Binding-site contacts:
Ligand atom C20 contacts residue MET105 of chain 1.B at 3.9 Å (hydrophobic).
Ligand atom C24 contacts residue PHE118 of chain 1.B at 3.7 Å (hydrophobic).
Ligand atom C13 contacts residue MET105 of chain 1.B at 3.8 Å (hydrophobic).
Ligand atom C25 contacts residue MET105 of chain 1.B at 4.0 Å (hydrophobic).
Ligand atom O05 contacts residue LEU223 of chain 1.B at 3.5 Å.
Ligand atom C01 contacts residue TRP57 of chain 1.B at 3.8 Å (hydrophobic).
Ligand atom O32 contacts residue PHE117 of chain 1.B at 3.5 Å (h-bond).
Ligand atom O17 contacts residue PHE118 of chain 1.B at 3.4 Å.
Ligand atom CL36 contacts residue HIS219 of chain 1.B at 3.8 Å.
Ligand atom F39 contacts residue ILE140 of chain 1.B at 2.9 Å.
Ligand atom N27 contacts residue GLN26 of chain 1.B at 3.0 Å (h-bond).
Ligand atom C30 contacts residue PHE117 of chain 1.B at 3.8 Å (hydrophobic).
Ligand atom C08 contacts residue LEU64 of chain 1.B at 3.6 Å (hydrophobic).
Ligand atom O26 contacts residue GLN26 of chain 1.B at 3.6 Å.
Ligand atom C28 contacts residue HIS63 of chain 1.B at 4.0 Å.
Ligand atom O17 contacts residue HIS63 of chain 1.B at 3.5 Å.
Ligand atom F38 contacts residue ILE137 of chain 1.B at 3.5 Å.
Ligand atom C28 contacts residue GLN26 of chain 1.B at 3.8 Å.
Ligand atom C31 contacts residue PHE118 of chain 1.B at 3.9 Å (hydrophobic).
Ligand atom F22 contacts residue PHE141 of chain 1.B at 3.8 Å.
Ligand atom C07 contacts residue LEU64 of chain 1.B at 3.8 Å (hydrophobic).
Ligand atom C31 contacts residue HIS63 of chain 1.B at 3.2 Å.
Ligand atom CL34 contacts residue LEU102 of chain 1.B at 3.8 Å.
Ligand atom O06 contacts residue HIS219 of chain 1.B at 3.4 Å.
Ligand atom O17 contacts residue CYS60 of chain 1.B at 3.9 Å.
Ligand atom C08 contacts residue CYS60 of chain 1.B at 3.7 Å (hydrophobic).
Ligand atom O26 contacts residue MET105 of chain 1.B at 3.7 Å.
Ligand atom S12 contacts residue VAL101 of chain 1.B at 3.5 Å.
Ligand atom F38 contacts residue LEU131 of chain 1.B at 3.6 Å.
Ligand atom C10 contacts residue LEU64 of chain 1.B at 3.9 Å (hydrophobic).
Ligand atom C23 contacts residue PHE128 of chain 1.B at 3.3 Å (hydrophobic).
Ligand atom C24 contacts residue CYS60 of chain 1.B at 4.0 Å (hydrophobic).
Ligand atom CL36 contacts residue ILE140 of chain 1.B at 3.3 Å.
Ligand atom CL36 contacts residue LEU102 of chain 1.B at 3.2 Å.
Ligand atom C24 contacts residue PHE128 of chain 1.B at 3.9 Å (hydrophobic).
Ligand atom C19 contacts residue MET105 of chain 1.B at 3.6 Å (hydrophobic).
Ligand atom C09 contacts residue CYS60 of chain 1.B at 3.3 Å (hydrophobic).
Ligand atom C09 contacts residue LEU64 of chain 1.B at 3.3 Å (hydrophobic).
Ligand atom S12 contacts residue ALA67 of chain 1.B at 3.9 Å.
Ligand atom C25 contacts residue GLN26 of chain 1.B at 3.6 Å.

The protein below binds the small molecule below.
Small molecule (SMILES): C[C@H](NS(=O)(=O)c1ccc(-c2sc(C(=O)NCC(C)(C)O)nc2C(=O)N2CCC(F)CC2)c(Cl)c1Cl)C(F)(F)F

Sequence of chain 1.B:
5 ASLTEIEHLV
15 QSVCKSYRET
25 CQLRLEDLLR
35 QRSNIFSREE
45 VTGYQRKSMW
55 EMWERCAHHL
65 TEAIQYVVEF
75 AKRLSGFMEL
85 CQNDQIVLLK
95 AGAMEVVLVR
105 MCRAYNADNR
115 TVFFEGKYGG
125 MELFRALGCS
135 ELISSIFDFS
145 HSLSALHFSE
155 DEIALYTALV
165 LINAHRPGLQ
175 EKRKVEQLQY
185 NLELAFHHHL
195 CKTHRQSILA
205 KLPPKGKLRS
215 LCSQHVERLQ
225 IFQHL